Binding-site contacts:
Ligand atom O7 contacts residue ASN77 of chain 5.F at 3.4 Å (h-bond).
Ligand atom C8 contacts residue GLY75 of chain 5.F at 2.5 Å.
Ligand atom C3 contacts residue ASN96 of chain 5.F at 3.8 Å.
Ligand atom C1 contacts residue ASN96 of chain 5.F at 1.4 Å.
Ligand atom O7 contacts residue NAG1 of chain 5.K at 3.4 Å.
Ligand atom C3 contacts residue GLY75 of chain 5.F at 4.4 Å.
Ligand atom C5 contacts residue ASN96 of chain 5.F at 3.5 Å.
Ligand atom O7 contacts residue ASN96 of chain 5.F at 3.4 Å (h-bond).
Ligand atom C2 contacts residue ASN96 of chain 5.F at 2.6 Å.
Ligand atom C1 contacts residue GLY75 of chain 5.F at 3.9 Å.
Ligand atom O5 contacts residue ASN96 of chain 5.F at 2.2 Å (h-bond).
Ligand atom N2 contacts residue ASN96 of chain 5.F at 3.1 Å (h-bond).
Ligand atom C8 contacts residue ASN77 of chain 5.F at 3.7 Å.
Ligand atom C2 contacts residue GLY75 of chain 5.F at 3.8 Å.
Ligand atom O7 contacts residue GLY75 of chain 5.F at 4.0 Å.
Ligand atom C7 contacts residue NAG1 of chain 5.K at 4.3 Å.
Ligand atom C8 contacts residue NAG1 of chain 5.K at 4.3 Å.
Ligand atom C8 contacts residue LYS76 of chain 5.F at 4.0 Å.
Ligand atom C7 contacts residue ASN96 of chain 5.F at 3.5 Å.
Ligand atom C7 contacts residue ASN77 of chain 5.F at 3.8 Å.
Ligand atom C4 contacts residue ASN96 of chain 5.F at 4.2 Å.
Ligand atom C7 contacts residue GLY75 of chain 5.F at 2.9 Å.
Ligand atom N2 contacts residue GLY75 of chain 5.F at 2.6 Å (h-bond).

The protein below binds the small molecule below.
Small molecule (SMILES): CC(=O)N[C@H]1[C@H](O[C@H]2[C@H](O)[C@@H](NC(C)=O)CO[C@@H]2CO)O[C@H](CO)[C@@H](O[C@@H]2O[C@H](CO)[C@@H](O)[C@H](O)[C@@H]2O)[C@@H]1O

Sequence of chain 5.F:
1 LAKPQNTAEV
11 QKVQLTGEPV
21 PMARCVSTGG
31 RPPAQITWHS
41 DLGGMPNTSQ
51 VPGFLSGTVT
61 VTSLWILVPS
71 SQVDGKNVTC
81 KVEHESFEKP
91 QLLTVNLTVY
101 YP